Sequence of chain 3.D:
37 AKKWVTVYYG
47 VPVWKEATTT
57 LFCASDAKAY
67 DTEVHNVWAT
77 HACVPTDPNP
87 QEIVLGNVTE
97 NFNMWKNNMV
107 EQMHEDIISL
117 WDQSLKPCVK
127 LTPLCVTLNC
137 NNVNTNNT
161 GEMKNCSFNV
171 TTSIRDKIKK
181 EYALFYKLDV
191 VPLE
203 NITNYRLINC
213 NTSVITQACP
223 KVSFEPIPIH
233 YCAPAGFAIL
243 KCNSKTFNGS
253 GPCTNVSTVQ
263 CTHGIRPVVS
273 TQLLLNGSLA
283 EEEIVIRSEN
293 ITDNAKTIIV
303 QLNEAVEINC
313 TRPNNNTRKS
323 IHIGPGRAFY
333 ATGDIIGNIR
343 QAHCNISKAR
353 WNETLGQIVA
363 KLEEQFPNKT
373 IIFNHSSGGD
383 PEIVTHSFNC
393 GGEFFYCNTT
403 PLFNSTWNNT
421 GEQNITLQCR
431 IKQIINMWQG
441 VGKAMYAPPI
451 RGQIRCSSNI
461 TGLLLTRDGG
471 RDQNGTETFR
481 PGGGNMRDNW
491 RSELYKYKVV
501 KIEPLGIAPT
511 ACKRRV

The protein below binds the small molecule below.
Small molecule (SMILES): CC(=O)N[C@H]1[C@H](O[C@H]2[C@H](O)[C@@H](NC(C)=O)CO[C@@H]2CO)O[C@H](CO)[C@@H](O[C@@H]2O[C@H](CO)[C@@H](O)[C@H](O)[C@@H]2O)[C@@H]1O

Binding-site contacts:
Ligand atom N2 contacts residue ASN250 of chain 3.D at 2.9 Å (h-bond).
Ligand atom C4 contacts residue ASN250 of chain 3.D at 4.0 Å.
Ligand atom O7 contacts residue ASN250 of chain 3.D at 3.5 Å (h-bond).
Ligand atom C7 contacts residue ASN250 of chain 3.D at 3.6 Å.
Ligand atom C2 contacts residue ASN250 of chain 3.D at 2.3 Å.
Ligand atom O7 contacts residue GLY251 of chain 3.D at 3.8 Å.
Ligand atom C8 contacts residue GLY251 of chain 3.D at 4.2 Å.
Ligand atom C8 contacts residue SER252 of chain 3.D at 4.3 Å.
Ligand atom O5 contacts residue ASN250 of chain 3.D at 2.2 Å (h-bond).
Ligand atom C7 contacts residue SER252 of chain 3.D at 4.1 Å.
Ligand atom C8 contacts residue NAG1 of chain 3.O at 3.9 Å.
Ligand atom C1 contacts residue ASN250 of chain 3.D at 1.4 Å.
Ligand atom N2 contacts residue SER252 of chain 3.D at 3.5 Å (h-bond).
Ligand atom N2 contacts residue GLY251 of chain 3.D at 4.0 Å.
Ligand atom C3 contacts residue ASN250 of chain 3.D at 3.7 Å.
Ligand atom C5 contacts residue ASN250 of chain 3.D at 3.5 Å.
Ligand atom O7 contacts residue NAG1 of chain 3.O at 4.1 Å.
Ligand atom C7 contacts residue GLY251 of chain 3.D at 3.8 Å.